A protein and the small-molecule ligand that binds it are described below.
Small molecule (SMILES): CC(=O)N[C@@H]1[C@@H](O)[C@H](O)[C@@H](CO)O[C@H]1O

Sequence of chain 1.C:
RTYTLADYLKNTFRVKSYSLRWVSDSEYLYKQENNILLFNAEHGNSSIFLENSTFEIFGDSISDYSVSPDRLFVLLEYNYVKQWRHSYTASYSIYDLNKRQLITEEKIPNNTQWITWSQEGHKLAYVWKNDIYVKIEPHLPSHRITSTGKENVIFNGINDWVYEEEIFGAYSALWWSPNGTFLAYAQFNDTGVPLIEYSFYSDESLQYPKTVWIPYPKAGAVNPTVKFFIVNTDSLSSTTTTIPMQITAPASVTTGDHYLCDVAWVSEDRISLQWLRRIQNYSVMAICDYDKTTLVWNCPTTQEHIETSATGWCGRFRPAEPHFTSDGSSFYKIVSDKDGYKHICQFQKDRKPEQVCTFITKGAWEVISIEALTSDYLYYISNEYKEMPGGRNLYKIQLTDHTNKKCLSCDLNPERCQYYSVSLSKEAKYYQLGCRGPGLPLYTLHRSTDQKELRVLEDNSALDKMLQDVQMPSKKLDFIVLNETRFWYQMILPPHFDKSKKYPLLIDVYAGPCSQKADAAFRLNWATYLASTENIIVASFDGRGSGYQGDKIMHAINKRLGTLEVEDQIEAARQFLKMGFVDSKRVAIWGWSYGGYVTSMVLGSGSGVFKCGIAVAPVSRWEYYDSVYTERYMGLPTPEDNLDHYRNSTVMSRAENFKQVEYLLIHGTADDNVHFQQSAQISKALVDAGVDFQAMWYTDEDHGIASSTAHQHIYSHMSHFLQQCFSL

Binding-site contacts:
Ligand atom C5 contacts residue THR193 of chain 1.C at 3.6 Å.
Ligand atom C1 contacts residue ILE156 of chain 1.C at 4.1 Å (hydrophobic).
Ligand atom C8 contacts residue ILE156 of chain 1.C at 3.8 Å (hydrophobic).
Ligand atom O7 contacts residue GLN189 of chain 1.C at 4.0 Å.
Ligand atom C4 contacts residue ASN191 of chain 1.C at 4.2 Å.
Ligand atom O5 contacts residue ASN191 of chain 1.C at 2.2 Å (h-bond).
Ligand atom O7 contacts residue ASN191 of chain 1.C at 3.8 Å.
Ligand atom C1 contacts residue ASN191 of chain 1.C at 1.4 Å.
Ligand atom O5 contacts residue THR193 of chain 1.C at 3.4 Å (h-bond).
Ligand atom C7 contacts residue ASN191 of chain 1.C at 3.8 Å.
Ligand atom C3 contacts residue ASN191 of chain 1.C at 3.9 Å.
Ligand atom C7 contacts residue ILE156 of chain 1.C at 3.9 Å (hydrophobic).
Ligand atom O7 contacts residue LYS229 of chain 1.C at 3.3 Å (salt-bridge).
Ligand atom C5 contacts residue ASN191 of chain 1.C at 3.6 Å.
Ligand atom O6 contacts residue THR193 of chain 1.C at 4.3 Å.
Ligand atom C2 contacts residue ASN191 of chain 1.C at 2.6 Å.
Ligand atom N2 contacts residue ILE156 of chain 1.C at 3.8 Å.
Ligand atom C8 contacts residue THR150 of chain 1.C at 4.0 Å.
Ligand atom C6 contacts residue THR193 of chain 1.C at 3.8 Å.
Ligand atom O7 contacts residue ILE156 of chain 1.C at 4.5 Å.
Ligand atom N2 contacts residue ASN191 of chain 1.C at 3.3 Å (h-bond).
Ligand atom C8 contacts residue GLN189 of chain 1.C at 4.4 Å.
Ligand atom C1 contacts residue THR193 of chain 1.C at 3.7 Å.